The protein below binds the small molecule below.
Small molecule (SMILES): [O-][n+]1c(CBr)c(CBr)[n+]([O-])c2ccccc21

Sequence of chain 1.A:
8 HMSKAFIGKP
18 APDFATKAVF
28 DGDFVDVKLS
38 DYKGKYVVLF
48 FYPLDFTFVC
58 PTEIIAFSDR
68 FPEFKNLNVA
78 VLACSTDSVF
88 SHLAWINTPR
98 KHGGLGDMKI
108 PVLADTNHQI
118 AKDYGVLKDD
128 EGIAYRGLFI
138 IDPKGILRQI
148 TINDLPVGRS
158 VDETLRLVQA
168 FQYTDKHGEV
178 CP

Binding-site contacts:
Ligand atom C12 contacts residue VAL56 of chain 1.B at 4.1 Å (hydrophobic).
Ligand atom N10 contacts residue CYS57 of chain 1.B at 4.4 Å.
Ligand atom C6 contacts residue LYS98 of chain 1.B at 4.0 Å.
Ligand atom O3 contacts residue CYS57 of chain 1.B at 4.3 Å.
Ligand atom C2 contacts residue CYS178 of chain 1.A at 3.9 Å (hydrophobic).
Ligand atom C1 contacts residue CYS57 of chain 1.B at 1.7 Å (hydrophobic).
Ligand atom C11 contacts residue PHE55 of chain 1.B at 4.1 Å (hydrophobic).
Ligand atom C5 contacts residue LYS98 of chain 1.B at 3.7 Å.
Ligand atom O3 contacts residue ARG97 of chain 1.B at 4.1 Å.
Ligand atom C1 contacts residue PRO179 of chain 1.A at 4.3 Å (hydrophobic).
Ligand atom C12 contacts residue PHE55 of chain 1.B at 3.7 Å (hydrophobic).
Ligand atom C12 contacts residue CYS178 of chain 1.A at 1.7 Å (hydrophobic).
Ligand atom C1 contacts residue CYS178 of chain 1.A at 4.5 Å (hydrophobic).
Ligand atom C12 contacts residue CYS57 of chain 1.B at 2.7 Å (hydrophobic).
Ligand atom C2 contacts residue CYS57 of chain 1.B at 2.7 Å (hydrophobic).
Ligand atom C11 contacts residue CYS178 of chain 1.A at 2.7 Å (hydrophobic).
Ligand atom N10 contacts residue CYS178 of chain 1.A at 3.1 Å (h-bond).
Ligand atom C9 contacts residue CYS178 of chain 1.A at 4.3 Å (hydrophobic).
Ligand atom N10 contacts residue PHE55 of chain 1.B at 3.9 Å.
Ligand atom C5 contacts residue GLY100 of chain 1.B at 4.5 Å.
Ligand atom N3 contacts residue CYS57 of chain 1.B at 4.0 Å.
Ligand atom C11 contacts residue CYS57 of chain 1.B at 3.1 Å (hydrophobic).

Sequence of chain 1.B:
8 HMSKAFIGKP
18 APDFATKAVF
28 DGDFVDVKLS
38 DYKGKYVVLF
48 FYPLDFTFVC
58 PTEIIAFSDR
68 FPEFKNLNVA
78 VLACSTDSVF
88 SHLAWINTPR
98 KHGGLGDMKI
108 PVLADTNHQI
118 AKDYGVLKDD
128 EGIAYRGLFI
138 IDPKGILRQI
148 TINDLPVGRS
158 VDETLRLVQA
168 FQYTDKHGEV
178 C